This small molecule binds to this protein.
Small molecule (SMILES): CC(=O)N[C@@H]1[C@@H](O)[C@H](O)[C@@H](CO)O[C@H]1O

Sequence of chain 1.A:
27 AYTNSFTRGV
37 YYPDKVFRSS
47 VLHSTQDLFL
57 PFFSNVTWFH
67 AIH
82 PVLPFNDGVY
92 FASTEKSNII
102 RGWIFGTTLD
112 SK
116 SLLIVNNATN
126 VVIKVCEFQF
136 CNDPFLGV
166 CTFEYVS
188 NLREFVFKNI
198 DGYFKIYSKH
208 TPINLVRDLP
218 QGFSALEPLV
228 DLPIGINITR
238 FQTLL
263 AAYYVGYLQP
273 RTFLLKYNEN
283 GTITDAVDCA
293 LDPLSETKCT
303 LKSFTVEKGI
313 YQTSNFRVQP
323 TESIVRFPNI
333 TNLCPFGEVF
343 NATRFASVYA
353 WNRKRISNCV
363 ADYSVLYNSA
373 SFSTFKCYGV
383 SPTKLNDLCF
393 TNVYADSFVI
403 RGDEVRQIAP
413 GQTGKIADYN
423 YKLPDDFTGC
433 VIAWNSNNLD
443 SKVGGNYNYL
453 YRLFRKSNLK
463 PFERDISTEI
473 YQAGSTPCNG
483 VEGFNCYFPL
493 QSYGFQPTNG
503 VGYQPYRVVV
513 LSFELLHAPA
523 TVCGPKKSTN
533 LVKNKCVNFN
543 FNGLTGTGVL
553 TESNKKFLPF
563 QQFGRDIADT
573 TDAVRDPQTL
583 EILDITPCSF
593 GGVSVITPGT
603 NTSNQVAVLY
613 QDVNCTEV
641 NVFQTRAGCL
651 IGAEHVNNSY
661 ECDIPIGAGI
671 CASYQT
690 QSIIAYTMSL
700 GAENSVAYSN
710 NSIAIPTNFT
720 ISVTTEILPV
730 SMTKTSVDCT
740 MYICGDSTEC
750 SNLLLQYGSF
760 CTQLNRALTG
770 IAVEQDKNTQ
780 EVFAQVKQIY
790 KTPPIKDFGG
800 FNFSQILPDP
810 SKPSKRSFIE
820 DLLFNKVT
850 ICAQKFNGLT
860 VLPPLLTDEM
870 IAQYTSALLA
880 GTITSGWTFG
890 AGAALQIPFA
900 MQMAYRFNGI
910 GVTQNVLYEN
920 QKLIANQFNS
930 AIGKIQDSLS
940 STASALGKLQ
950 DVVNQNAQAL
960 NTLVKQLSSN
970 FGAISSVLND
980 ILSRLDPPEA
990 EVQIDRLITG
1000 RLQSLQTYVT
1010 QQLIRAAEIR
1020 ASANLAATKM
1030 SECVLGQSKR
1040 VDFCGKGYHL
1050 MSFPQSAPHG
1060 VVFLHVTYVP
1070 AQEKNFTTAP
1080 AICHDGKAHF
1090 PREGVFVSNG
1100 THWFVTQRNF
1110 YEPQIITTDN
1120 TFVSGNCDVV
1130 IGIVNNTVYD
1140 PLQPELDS

Binding-site contacts:
Ligand atom C8 contacts residue LEU368 of chain 1.A at 3.8 Å (hydrophobic).
Ligand atom N2 contacts residue GLY339 of chain 1.A at 4.5 Å.
Ligand atom O3 contacts residue VAL367 of chain 1.A at 4.1 Å.
Ligand atom C8 contacts residue PHE342 of chain 1.A at 3.6 Å (hydrophobic).
Ligand atom C7 contacts residue VAL367 of chain 1.A at 4.4 Å (hydrophobic).
Ligand atom C7 contacts residue GLY339 of chain 1.A at 4.1 Å.
Ligand atom O7 contacts residue GLY339 of chain 1.A at 4.3 Å.
Ligand atom O7 contacts residue VAL367 of chain 1.A at 3.8 Å.
Ligand atom N2 contacts residue ASN343 of chain 1.A at 3.0 Å (h-bond).
Ligand atom C8 contacts residue GLY339 of chain 1.A at 4.2 Å.
Ligand atom C3 contacts residue ASN343 of chain 1.A at 3.8 Å.
Ligand atom C1 contacts residue ASN343 of chain 1.A at 1.4 Å.
Ligand atom C5 contacts residue ASN343 of chain 1.A at 3.6 Å.
Ligand atom C2 contacts residue ASN343 of chain 1.A at 2.5 Å.
Ligand atom O5 contacts residue ASN343 of chain 1.A at 2.3 Å (h-bond).
Ligand atom C4 contacts residue ASN343 of chain 1.A at 4.2 Å.
Ligand atom C8 contacts residue PHE338 of chain 1.A at 4.2 Å (hydrophobic).
Ligand atom C7 contacts residue ASN343 of chain 1.A at 4.1 Å.
Ligand atom O6 contacts residue ASN343 of chain 1.A at 4.4 Å.